This small molecule binds to this protein.
Small molecule (SMILES): CC(C)[C@H]1Cc2cc(F)ccc2S(=O)(=O)N(C[C@@H](O)[C@H](Cc2ccccc2)NC(=O)O[C@H]2CCOC2)C1

Binding-site contacts:
Ligand atom C28 contacts residue 23L1 of chain 1.F at 1.1 Å.
Ligand atom O30 contacts residue 23L1 of chain 1.F at 0.6 Å (h-bond).
Ligand atom C13 contacts residue 23L1 of chain 1.F at 1.4 Å.
Ligand atom C5 contacts residue 23L1 of chain 1.F at 0.9 Å.
Ligand atom C18 contacts residue 23L1 of chain 1.F at 1.3 Å.
Ligand atom C15 contacts residue 23L1 of chain 1.F at 1.7 Å.
Ligand atom O19 contacts residue 23L1 of chain 1.F at 1.4 Å (h-bond).
Ligand atom F7 contacts residue ASP30 of chain 1.A at 2.8 Å.
Ligand atom N10 contacts residue 23L1 of chain 1.F at 1.2 Å (h-bond).
Ligand atom O33 contacts residue 23L1 of chain 1.F at 0.8 Å.
Ligand atom O12 contacts residue GLY49 of chain 1.A at 2.8 Å.
Ligand atom C24 contacts residue 23L1 of chain 1.F at 2.8 Å.
Ligand atom O19 contacts residue ASP25 of chain 1.A at 2.5 Å (salt-bridge).
Ligand atom C23 contacts residue 23L1 of chain 1.F at 2.3 Å.
Ligand atom O12 contacts residue 23L1 of chain 1.F at 1.1 Å (h-bond).
Ligand atom C32 contacts residue 23L1 of chain 1.F at 0.8 Å.
Ligand atom C37 contacts residue 23L1 of chain 1.F at 1.2 Å.
Ligand atom C8 contacts residue 23L1 of chain 1.F at 2.2 Å.
Ligand atom C36 contacts residue 23L1 of chain 1.F at 1.1 Å.
Ligand atom C35 contacts residue 23L1 of chain 1.F at 0.5 Å.
Ligand atom C14 contacts residue 23L1 of chain 1.F at 1.4 Å.
Ligand atom C6 contacts residue 23L1 of chain 1.F at 0.6 Å.
Ligand atom C26 contacts residue 23L1 of chain 1.F at 1.3 Å.
Ligand atom C2 contacts residue 23L1 of chain 1.F at 0.8 Å.
Ligand atom S9 contacts residue 23L1 of chain 1.F at 0.5 Å (h-bond).
Ligand atom F7 contacts residue 23L1 of chain 1.F at 1.7 Å.
Ligand atom O11 contacts residue 23L1 of chain 1.F at 1.9 Å (h-bond).
Ligand atom C34 contacts residue 23L1 of chain 1.F at 0.8 Å.
Ligand atom N20 contacts residue 23L1 of chain 1.F at 1.0 Å (h-bond).
Ligand atom O29 contacts residue 23L1 of chain 1.F at 0.8 Å.
Ligand atom C1 contacts residue 23L1 of chain 1.F at 0.7 Å.
Ligand atom C22 contacts residue 23L1 of chain 1.F at 1.2 Å.
Ligand atom C3 contacts residue 23L1 of chain 1.F at 1.3 Å.
Ligand atom C31 contacts residue 23L1 of chain 1.F at 0.9 Å.
Ligand atom C16 contacts residue 23L1 of chain 1.F at 0.3 Å.
Ligand atom C17 contacts residue 23L1 of chain 1.F at 0.6 Å.
Ligand atom C21 contacts residue 23L1 of chain 1.F at 1.8 Å.
Ligand atom C25 contacts residue 23L1 of chain 1.F at 2.3 Å.
Ligand atom C4 contacts residue 23L1 of chain 1.F at 1.1 Å.
Ligand atom C27 contacts residue 23L1 of chain 1.F at 0.3 Å.

Sequence of chain 1.A:
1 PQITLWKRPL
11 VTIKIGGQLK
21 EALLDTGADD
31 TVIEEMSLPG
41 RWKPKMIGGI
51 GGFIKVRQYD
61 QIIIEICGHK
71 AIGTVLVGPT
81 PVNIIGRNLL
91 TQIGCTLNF

Sequence of chain 1.B:
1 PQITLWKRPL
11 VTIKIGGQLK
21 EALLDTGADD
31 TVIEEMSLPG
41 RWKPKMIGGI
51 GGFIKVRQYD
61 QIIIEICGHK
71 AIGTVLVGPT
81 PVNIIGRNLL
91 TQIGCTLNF